The protein below binds the small molecule below.
Small molecule (SMILES): Nc1ncnc2c1ncn2[C@@H]1O[C@H](CO[P](=O)(O)O[P](=O)(O)NP(=O)(O)O)[C@@H](O)[C@H]1O

Sequence of chain 1.K:
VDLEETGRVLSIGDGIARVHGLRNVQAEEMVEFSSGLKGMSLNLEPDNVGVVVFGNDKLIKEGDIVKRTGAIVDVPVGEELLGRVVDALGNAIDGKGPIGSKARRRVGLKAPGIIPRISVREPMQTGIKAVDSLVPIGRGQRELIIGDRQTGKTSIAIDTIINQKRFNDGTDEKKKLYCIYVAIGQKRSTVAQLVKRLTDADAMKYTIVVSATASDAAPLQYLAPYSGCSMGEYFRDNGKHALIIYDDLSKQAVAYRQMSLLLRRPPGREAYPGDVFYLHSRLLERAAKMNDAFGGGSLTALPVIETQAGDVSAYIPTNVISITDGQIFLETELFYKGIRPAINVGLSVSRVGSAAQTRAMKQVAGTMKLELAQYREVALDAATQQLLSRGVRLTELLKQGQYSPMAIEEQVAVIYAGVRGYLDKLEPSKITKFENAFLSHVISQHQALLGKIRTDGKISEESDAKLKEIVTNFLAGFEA

Sequence of chain 1.O:
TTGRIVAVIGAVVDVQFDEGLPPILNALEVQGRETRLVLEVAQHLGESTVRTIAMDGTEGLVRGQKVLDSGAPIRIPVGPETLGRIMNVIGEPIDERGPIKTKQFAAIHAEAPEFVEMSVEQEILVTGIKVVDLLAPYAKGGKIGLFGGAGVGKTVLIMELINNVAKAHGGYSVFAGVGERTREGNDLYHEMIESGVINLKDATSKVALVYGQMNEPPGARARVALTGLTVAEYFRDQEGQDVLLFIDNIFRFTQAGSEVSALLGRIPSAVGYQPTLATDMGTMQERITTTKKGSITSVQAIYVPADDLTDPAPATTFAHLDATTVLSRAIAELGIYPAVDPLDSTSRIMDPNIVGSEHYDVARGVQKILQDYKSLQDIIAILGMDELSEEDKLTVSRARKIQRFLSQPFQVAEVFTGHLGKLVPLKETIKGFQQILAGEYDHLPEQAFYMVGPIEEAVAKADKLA

Binding-site contacts:
Ligand atom O3G contacts residue GLY163 of chain 1.O at 2.9 Å (h-bond).
Ligand atom O3G contacts residue ALA162 of chain 1.O at 3.4 Å.
Ligand atom C1' contacts residue TYR349 of chain 1.O at 3.5 Å (hydrophobic).
Ligand atom O2A contacts residue GLY165 of chain 1.O at 3.0 Å.
Ligand atom N6 contacts residue PHE422 of chain 1.O at 3.4 Å.
Ligand atom O2G contacts residue ARG193 of chain 1.O at 3.4 Å (salt-bridge).
Ligand atom O3G contacts residue LYS166 of chain 1.O at 2.8 Å (salt-bridge).
Ligand atom O2A contacts residue LYS166 of chain 1.O at 3.6 Å.
Ligand atom PA contacts residue GLY165 of chain 1.O at 3.4 Å.
Ligand atom C6 contacts residue TYR349 of chain 1.O at 3.5 Å (hydrophobic).
Ligand atom O3A contacts residue GLY163 of chain 1.O at 3.6 Å.
Ligand atom N3 contacts residue TYR349 of chain 1.O at 3.5 Å.
Ligand atom N1 contacts residue TYR349 of chain 1.O at 3.4 Å.
Ligand atom C2 contacts residue TYR349 of chain 1.O at 3.6 Å (hydrophobic).
Ligand atom O1A contacts residue ARG373 of chain 1.K at 3.4 Å (salt-bridge).
Ligand atom O3A contacts residue GLY165 of chain 1.O at 2.7 Å (h-bond).
Ligand atom N9 contacts residue TYR349 of chain 1.O at 3.2 Å.
Ligand atom O3A contacts residue LYS166 of chain 1.O at 3.4 Å (salt-bridge).
Ligand atom PG contacts residue MG1 of chain 1.SA at 3.4 Å.
Ligand atom O1G contacts residue ARG193 of chain 1.O at 2.6 Å (salt-bridge).
Ligand atom O2G contacts residue MG1 of chain 1.SA at 2.2 Å.
Ligand atom O2A contacts residue THR167 of chain 1.O at 3.3 Å (h-bond).
Ligand atom O2B contacts residue THR167 of chain 1.O at 2.4 Å (h-bond).
Ligand atom O1B contacts residue GLY161 of chain 1.O at 3.6 Å.
Ligand atom O2B contacts residue LYS166 of chain 1.O at 3.5 Å (salt-bridge).
Ligand atom O1B contacts residue GLY163 of chain 1.O at 3.4 Å (h-bond).
Ligand atom N3B contacts residue ARG373 of chain 1.K at 3.6 Å (salt-bridge).
Ligand atom C8 contacts residue VAL168 of chain 1.O at 3.6 Å (hydrophobic).
Ligand atom C5 contacts residue TYR349 of chain 1.O at 3.3 Å (hydrophobic).
Ligand atom N3B contacts residue MG1 of chain 1.SA at 3.6 Å.
Ligand atom O2G contacts residue GLU192 of chain 1.O at 3.0 Å (salt-bridge).
Ligand atom N7 contacts residue VAL168 of chain 1.O at 3.2 Å.
Ligand atom O1B contacts residue LYS166 of chain 1.O at 2.4 Å (salt-bridge).
Ligand atom O2A contacts residue VAL168 of chain 1.O at 2.6 Å (h-bond).
Ligand atom O3' contacts residue PHE428 of chain 1.O at 3.6 Å.
Ligand atom O3A contacts residue VAL164 of chain 1.O at 3.6 Å.
Ligand atom O2B contacts residue MG1 of chain 1.SA at 2.7 Å.
Ligand atom O2' contacts residue PHE428 of chain 1.O at 3.5 Å.
Ligand atom O1G contacts residue SER344 of chain 1.K at 3.1 Å.
Ligand atom C4 contacts residue TYR349 of chain 1.O at 3.2 Å (hydrophobic).